Binding-site contacts:
Ligand atom O7 contacts residue ASN280 of chain 1.B at 3.9 Å.
Ligand atom C2 contacts residue GLU281 of chain 1.B at 3.4 Å.
Ligand atom C7 contacts residue ASN280 of chain 1.B at 4.1 Å.
Ligand atom O7 contacts residue GLU281 of chain 1.B at 4.3 Å.
Ligand atom C1 contacts residue GLU281 of chain 1.B at 3.2 Å.
Ligand atom C4 contacts residue ASN282 of chain 1.B at 4.2 Å.
Ligand atom O7 contacts residue ASN282 of chain 1.B at 3.2 Å (h-bond).
Ligand atom O5 contacts residue ASN282 of chain 1.B at 2.4 Å (h-bond).
Ligand atom C5 contacts residue ASN282 of chain 1.B at 3.7 Å.
Ligand atom N2 contacts residue GLU281 of chain 1.B at 2.6 Å (salt-bridge).
Ligand atom C2 contacts residue ASN282 of chain 1.B at 2.5 Å.
Ligand atom C3 contacts residue GLU281 of chain 1.B at 4.1 Å.
Ligand atom C1 contacts residue ASN282 of chain 1.B at 1.4 Å.
Ligand atom C8 contacts residue ASN282 of chain 1.B at 4.4 Å.
Ligand atom N2 contacts residue ASN282 of chain 1.B at 2.9 Å (h-bond).
Ligand atom C7 contacts residue GLU281 of chain 1.B at 3.3 Å.
Ligand atom C8 contacts residue GLU281 of chain 1.B at 3.4 Å.
Ligand atom C7 contacts residue ASN282 of chain 1.B at 3.3 Å.
Ligand atom C8 contacts residue ASN280 of chain 1.B at 3.5 Å.
Ligand atom C3 contacts residue ASN282 of chain 1.B at 3.8 Å.

Sequence of chain 1.B:
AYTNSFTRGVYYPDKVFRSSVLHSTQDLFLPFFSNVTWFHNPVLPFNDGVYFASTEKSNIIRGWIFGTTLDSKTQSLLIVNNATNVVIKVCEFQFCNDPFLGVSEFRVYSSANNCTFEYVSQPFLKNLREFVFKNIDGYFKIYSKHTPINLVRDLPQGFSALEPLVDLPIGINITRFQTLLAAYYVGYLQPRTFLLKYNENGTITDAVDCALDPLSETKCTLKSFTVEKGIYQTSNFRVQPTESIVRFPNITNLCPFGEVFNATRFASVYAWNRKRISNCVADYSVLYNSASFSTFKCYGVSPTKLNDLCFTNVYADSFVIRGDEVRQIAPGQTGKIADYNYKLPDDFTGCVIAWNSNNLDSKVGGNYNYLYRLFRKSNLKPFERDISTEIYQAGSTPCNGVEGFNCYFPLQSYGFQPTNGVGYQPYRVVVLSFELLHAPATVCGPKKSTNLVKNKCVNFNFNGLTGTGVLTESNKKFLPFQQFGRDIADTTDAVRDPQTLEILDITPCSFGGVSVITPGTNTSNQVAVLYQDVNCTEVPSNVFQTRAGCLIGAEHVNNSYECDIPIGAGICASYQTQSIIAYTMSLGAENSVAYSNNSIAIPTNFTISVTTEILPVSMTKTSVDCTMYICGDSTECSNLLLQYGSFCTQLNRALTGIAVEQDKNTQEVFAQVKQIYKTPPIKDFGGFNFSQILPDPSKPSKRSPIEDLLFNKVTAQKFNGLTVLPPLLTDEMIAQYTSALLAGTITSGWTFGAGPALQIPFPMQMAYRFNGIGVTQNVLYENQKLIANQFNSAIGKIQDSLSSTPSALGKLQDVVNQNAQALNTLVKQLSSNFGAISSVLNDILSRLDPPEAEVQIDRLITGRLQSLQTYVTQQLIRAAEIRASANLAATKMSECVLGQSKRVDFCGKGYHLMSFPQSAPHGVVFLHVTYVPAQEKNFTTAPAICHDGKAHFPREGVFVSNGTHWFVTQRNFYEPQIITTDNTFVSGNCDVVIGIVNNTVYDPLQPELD

The protein below binds the small molecule below.
Small molecule (SMILES): CC(=O)N[C@@H]1[C@@H](O)[C@H](O)[C@@H](CO)O[C@H]1O